The protein below binds the small molecule below.
Small molecule (SMILES): NCC(=O)O

Sequence of chain 1.B:
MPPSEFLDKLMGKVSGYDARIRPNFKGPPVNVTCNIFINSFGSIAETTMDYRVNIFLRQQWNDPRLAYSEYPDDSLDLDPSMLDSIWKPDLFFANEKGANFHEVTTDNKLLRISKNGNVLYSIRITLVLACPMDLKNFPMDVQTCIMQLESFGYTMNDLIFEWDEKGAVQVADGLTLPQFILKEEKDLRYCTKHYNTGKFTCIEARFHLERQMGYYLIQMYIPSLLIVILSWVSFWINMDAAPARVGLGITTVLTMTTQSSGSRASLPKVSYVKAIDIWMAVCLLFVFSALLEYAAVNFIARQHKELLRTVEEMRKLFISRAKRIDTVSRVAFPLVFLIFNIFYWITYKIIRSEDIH

Binding-site contacts:
Ligand atom OXT contacts residue PHE87 of chain 1.B at 4.4 Å.
Ligand atom CA contacts residue PHE183 of chain 1.A at 4.1 Å (hydrophobic).
Ligand atom C contacts residue SER153 of chain 1.B at 4.5 Å.
Ligand atom C contacts residue THR228 of chain 1.A at 4.0 Å.
Ligand atom O contacts residue PHE87 of chain 1.B at 4.0 Å.
Ligand atom C contacts residue LEU141 of chain 1.B at 4.2 Å (hydrophobic).
Ligand atom O contacts residue THR228 of chain 1.A at 3.5 Å (h-bond).
Ligand atom OXT contacts residue SER153 of chain 1.B at 3.3 Å (h-bond).
Ligand atom O contacts residue ARG89 of chain 1.B at 2.8 Å (salt-bridge).
Ligand atom CA contacts residue PHE87 of chain 1.B at 3.6 Å (hydrophobic).
Ligand atom C contacts residue PHE231 of chain 1.A at 4.3 Å (hydrophobic).
Ligand atom CA contacts residue TYR226 of chain 1.A at 4.4 Å (hydrophobic).
Ligand atom N contacts residue PHE231 of chain 1.A at 3.3 Å.
Ligand atom OXT contacts residue LEU141 of chain 1.B at 3.5 Å.
Ligand atom C contacts residue ARG89 of chain 1.B at 3.8 Å.
Ligand atom N contacts residue PHE183 of chain 1.A at 2.8 Å (h-bond).
Ligand atom CA contacts residue PHE231 of chain 1.A at 3.6 Å (hydrophobic).
Ligand atom OXT contacts residue ARG89 of chain 1.B at 3.9 Å.
Ligand atom C contacts residue PHE87 of chain 1.B at 3.9 Å (hydrophobic).
Ligand atom N contacts residue LEU141 of chain 1.B at 3.6 Å.
Ligand atom O contacts residue TYR226 of chain 1.A at 4.4 Å.
Ligand atom OXT contacts residue PHE183 of chain 1.A at 4.4 Å.
Ligand atom OXT contacts residue THR228 of chain 1.A at 4.4 Å.
Ligand atom N contacts residue PHE87 of chain 1.B at 4.4 Å.
Ligand atom CA contacts residue LEU141 of chain 1.B at 4.5 Å (hydrophobic).

Sequence of chain 1.A:
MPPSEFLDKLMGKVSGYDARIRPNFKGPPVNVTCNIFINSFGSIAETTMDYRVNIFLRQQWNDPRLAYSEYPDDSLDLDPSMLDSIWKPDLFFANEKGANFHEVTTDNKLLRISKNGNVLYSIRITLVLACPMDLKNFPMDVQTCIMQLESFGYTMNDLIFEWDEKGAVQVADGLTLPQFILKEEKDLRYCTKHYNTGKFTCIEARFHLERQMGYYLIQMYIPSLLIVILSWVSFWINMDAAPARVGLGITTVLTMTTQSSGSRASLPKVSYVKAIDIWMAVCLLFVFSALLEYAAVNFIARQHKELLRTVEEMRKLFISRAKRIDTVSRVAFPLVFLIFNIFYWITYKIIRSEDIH